The protein below binds the small molecule below.
Small molecule (SMILES): CC(=O)N[C@@H]1[C@@H](O)[C@H](O)[C@@H](CO)O[C@H]1O

Binding-site contacts:
Ligand atom C3 contacts residue ASN311 of chain 1.B at 3.3 Å.
Ligand atom C4 contacts residue ASN311 of chain 1.B at 3.5 Å.
Ligand atom C8 contacts residue ASN311 of chain 1.B at 3.8 Å.
Ligand atom O4 contacts residue ASN311 of chain 1.B at 4.2 Å.
Ligand atom C2 contacts residue ASN311 of chain 1.B at 2.3 Å.
Ligand atom C5 contacts residue ASN311 of chain 1.B at 2.7 Å.
Ligand atom O5 contacts residue ASN311 of chain 1.B at 2.3 Å (h-bond).
Ligand atom C6 contacts residue ASN311 of chain 1.B at 4.0 Å.
Ligand atom C7 contacts residue ASN311 of chain 1.B at 3.5 Å.
Ligand atom O7 contacts residue ASN311 of chain 1.B at 4.5 Å.
Ligand atom C1 contacts residue ASN311 of chain 1.B at 1.4 Å.
Ligand atom N2 contacts residue ASN311 of chain 1.B at 2.3 Å (h-bond).

Sequence of chain 1.B:
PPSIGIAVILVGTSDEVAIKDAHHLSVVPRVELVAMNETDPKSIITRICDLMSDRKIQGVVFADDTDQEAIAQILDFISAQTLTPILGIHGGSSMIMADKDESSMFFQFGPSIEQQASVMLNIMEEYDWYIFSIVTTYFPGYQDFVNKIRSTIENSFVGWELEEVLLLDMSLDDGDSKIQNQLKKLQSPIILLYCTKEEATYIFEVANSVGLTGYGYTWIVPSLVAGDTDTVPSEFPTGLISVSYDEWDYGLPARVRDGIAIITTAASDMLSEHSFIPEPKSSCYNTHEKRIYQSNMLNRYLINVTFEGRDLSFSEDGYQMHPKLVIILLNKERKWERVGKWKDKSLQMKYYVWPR